Sequence of chain 1.D:
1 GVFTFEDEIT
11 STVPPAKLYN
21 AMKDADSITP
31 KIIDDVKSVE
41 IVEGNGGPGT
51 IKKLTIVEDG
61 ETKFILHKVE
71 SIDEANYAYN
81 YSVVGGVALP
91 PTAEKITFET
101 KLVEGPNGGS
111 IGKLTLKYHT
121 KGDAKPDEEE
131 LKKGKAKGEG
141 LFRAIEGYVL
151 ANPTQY

Binding-site contacts:
Ligand atom CAN contacts residue LYS137 of chain 1.D at 4.2 Å.
Ligand atom OAC contacts residue ASP26 of chain 1.D at 3.7 Å.
Ligand atom OAD contacts residue THR29 of chain 1.D at 3.4 Å (h-bond).
Ligand atom CAU contacts residue HIS67 of chain 1.D at 4.2 Å.
Ligand atom OAD contacts residue VAL39 of chain 1.D at 3.7 Å.
Ligand atom CAN contacts residue GLY140 of chain 1.D at 4.0 Å.
Ligand atom OAD contacts residue ASP26 of chain 1.D at 3.4 Å (salt-bridge).
Ligand atom CBC contacts residue ILE33 of chain 1.D at 3.9 Å (hydrophobic).
Ligand atom CBE contacts residue LEU54 of chain 1.D at 3.6 Å (hydrophobic).
Ligand atom CAO contacts residue LEU54 of chain 1.D at 3.7 Å (hydrophobic).
Ligand atom CBD contacts residue VAL36 of chain 1.D at 4.3 Å (hydrophobic).
Ligand atom CAN contacts residue LEU141 of chain 1.D at 3.9 Å (hydrophobic).
Ligand atom OAG contacts residue VAL36 of chain 1.D at 4.3 Å.
Ligand atom CAJ contacts residue TYR81 of chain 1.D at 3.6 Å (hydrophobic).
Ligand atom CAK contacts residue ILE33 of chain 1.D at 4.0 Å (hydrophobic).
Ligand atom CAU contacts residue ALA25 of chain 1.D at 4.3 Å (hydrophobic).
Ligand atom CAY contacts residue ILE33 of chain 1.D at 4.3 Å (hydrophobic).
Ligand atom CAU contacts residue LEU141 of chain 1.D at 4.2 Å (hydrophobic).
Ligand atom CAT contacts residue ILE33 of chain 1.D at 4.0 Å (hydrophobic).
Ligand atom CBA contacts residue LEU54 of chain 1.D at 4.0 Å (hydrophobic).
Ligand atom CAP contacts residue VAL36 of chain 1.D at 4.0 Å (hydrophobic).
Ligand atom OAR contacts residue ILE33 of chain 1.D at 4.3 Å.
Ligand atom OAQ contacts residue HIS67 of chain 1.D at 3.9 Å.
Ligand atom CAV contacts residue THR29 of chain 1.D at 4.0 Å.
Ligand atom CAJ contacts residue HIS67 of chain 1.D at 3.7 Å.
Ligand atom OAR contacts residue LEU141 of chain 1.D at 4.3 Å.
Ligand atom CAI contacts residue TYR81 of chain 1.D at 3.8 Å (hydrophobic).
Ligand atom CAO contacts residue THR29 of chain 1.D at 3.8 Å.
Ligand atom CAJ contacts residue LEU141 of chain 1.D at 4.0 Å (hydrophobic).
Ligand atom OAC contacts residue TYR79 of chain 1.D at 4.2 Å.
Ligand atom CAI contacts residue LEU141 of chain 1.D at 3.9 Å (hydrophobic).
Ligand atom CBA contacts residue HIS67 of chain 1.D at 4.2 Å.
Ligand atom OAC contacts residue ALA25 of chain 1.D at 3.8 Å.
Ligand atom CAV contacts residue LEU54 of chain 1.D at 4.2 Å (hydrophobic).
Ligand atom CAT contacts residue GLY140 of chain 1.D at 4.3 Å.
Ligand atom CAI contacts residue HIS67 of chain 1.D at 3.7 Å.
Ligand atom CBF contacts residue LEU54 of chain 1.D at 4.3 Å (hydrophobic).
Ligand atom OAB contacts residue GLY140 of chain 1.D at 3.4 Å.
Ligand atom CAN contacts residue ILE33 of chain 1.D at 3.6 Å (hydrophobic).
Ligand atom OAD contacts residue ALA25 of chain 1.D at 3.5 Å (h-bond).

The protein below binds the small molecule below.
Small molecule (SMILES): Oc1cc(O)c2c(c1)O[C@H](c1ccc(O)c(O)c1)[C@H](O)C2